A small-molecule ligand and the protein it binds are described below.
Small molecule (SMILES): CC(=O)N[C@@H]1[C@@H](O)[C@H](O)[C@@H](CO)O[C@H]1O

Binding-site contacts:
Ligand atom O4 contacts residue ASN458 of chain 1.A at 4.0 Å.
Ligand atom N2 contacts residue PRO451 of chain 1.A at 4.2 Å.
Ligand atom C5 contacts residue CYS472 of chain 1.A at 3.3 Å (hydrophobic).
Ligand atom O5 contacts residue THR460 of chain 1.A at 4.4 Å.
Ligand atom C6 contacts residue CYS472 of chain 1.A at 3.1 Å (hydrophobic).
Ligand atom C4 contacts residue ASN458 of chain 1.A at 2.6 Å.
Ligand atom O4 contacts residue ASN455 of chain 1.A at 3.9 Å.
Ligand atom C6 contacts residue PRO451 of chain 1.A at 4.0 Å (hydrophobic).
Ligand atom C4 contacts residue ASN455 of chain 1.A at 4.3 Å.
Ligand atom O6 contacts residue SER471 of chain 1.A at 2.6 Å (h-bond).
Ligand atom O6 contacts residue LEU454 of chain 1.A at 3.6 Å.
Ligand atom C1 contacts residue THR460 of chain 1.A at 3.5 Å.
Ligand atom O3 contacts residue ASN458 of chain 1.A at 3.2 Å (h-bond).
Ligand atom C8 contacts residue PRO451 of chain 1.A at 4.5 Å (hydrophobic).
Ligand atom O6 contacts residue ASN455 of chain 1.A at 2.7 Å (h-bond).
Ligand atom O5 contacts residue CYS472 of chain 1.A at 2.6 Å (h-bond).
Ligand atom O6 contacts residue CYS472 of chain 1.A at 3.7 Å.
Ligand atom C5 contacts residue ILE453 of chain 1.A at 4.3 Å (hydrophobic).
Ligand atom C5 contacts residue PRO451 of chain 1.A at 3.6 Å (hydrophobic).
Ligand atom C6 contacts residue LEU454 of chain 1.A at 3.6 Å (hydrophobic).
Ligand atom O4 contacts residue ILE453 of chain 1.A at 3.6 Å (h-bond).
Ligand atom C6 contacts residue SER471 of chain 1.A at 3.7 Å.
Ligand atom C1 contacts residue ASN458 of chain 1.A at 1.4 Å.
Ligand atom O6 contacts residue ASN458 of chain 1.A at 3.1 Å (h-bond).
Ligand atom C6 contacts residue ILE453 of chain 1.A at 3.6 Å (hydrophobic).
Ligand atom O6 contacts residue ILE453 of chain 1.A at 4.4 Å.
Ligand atom C2 contacts residue ASN458 of chain 1.A at 2.4 Å.
Ligand atom O4 contacts residue PRO451 of chain 1.A at 4.4 Å.
Ligand atom C6 contacts residue ASN455 of chain 1.A at 3.5 Å.
Ligand atom C6 contacts residue ASN458 of chain 1.A at 3.5 Å.
Ligand atom O5 contacts residue PRO451 of chain 1.A at 4.1 Å.
Ligand atom C3 contacts residue ASN458 of chain 1.A at 2.8 Å.
Ligand atom C2 contacts residue THR460 of chain 1.A at 4.3 Å.
Ligand atom O5 contacts residue SER471 of chain 1.A at 4.2 Å.
Ligand atom C5 contacts residue ASN458 of chain 1.A at 2.9 Å.
Ligand atom O5 contacts residue ASN458 of chain 1.A at 2.4 Å (h-bond).
Ligand atom N2 contacts residue ASN458 of chain 1.A at 3.7 Å.
Ligand atom C1 contacts residue CYS472 of chain 1.A at 3.7 Å (hydrophobic).

Sequence of chain 1.A:
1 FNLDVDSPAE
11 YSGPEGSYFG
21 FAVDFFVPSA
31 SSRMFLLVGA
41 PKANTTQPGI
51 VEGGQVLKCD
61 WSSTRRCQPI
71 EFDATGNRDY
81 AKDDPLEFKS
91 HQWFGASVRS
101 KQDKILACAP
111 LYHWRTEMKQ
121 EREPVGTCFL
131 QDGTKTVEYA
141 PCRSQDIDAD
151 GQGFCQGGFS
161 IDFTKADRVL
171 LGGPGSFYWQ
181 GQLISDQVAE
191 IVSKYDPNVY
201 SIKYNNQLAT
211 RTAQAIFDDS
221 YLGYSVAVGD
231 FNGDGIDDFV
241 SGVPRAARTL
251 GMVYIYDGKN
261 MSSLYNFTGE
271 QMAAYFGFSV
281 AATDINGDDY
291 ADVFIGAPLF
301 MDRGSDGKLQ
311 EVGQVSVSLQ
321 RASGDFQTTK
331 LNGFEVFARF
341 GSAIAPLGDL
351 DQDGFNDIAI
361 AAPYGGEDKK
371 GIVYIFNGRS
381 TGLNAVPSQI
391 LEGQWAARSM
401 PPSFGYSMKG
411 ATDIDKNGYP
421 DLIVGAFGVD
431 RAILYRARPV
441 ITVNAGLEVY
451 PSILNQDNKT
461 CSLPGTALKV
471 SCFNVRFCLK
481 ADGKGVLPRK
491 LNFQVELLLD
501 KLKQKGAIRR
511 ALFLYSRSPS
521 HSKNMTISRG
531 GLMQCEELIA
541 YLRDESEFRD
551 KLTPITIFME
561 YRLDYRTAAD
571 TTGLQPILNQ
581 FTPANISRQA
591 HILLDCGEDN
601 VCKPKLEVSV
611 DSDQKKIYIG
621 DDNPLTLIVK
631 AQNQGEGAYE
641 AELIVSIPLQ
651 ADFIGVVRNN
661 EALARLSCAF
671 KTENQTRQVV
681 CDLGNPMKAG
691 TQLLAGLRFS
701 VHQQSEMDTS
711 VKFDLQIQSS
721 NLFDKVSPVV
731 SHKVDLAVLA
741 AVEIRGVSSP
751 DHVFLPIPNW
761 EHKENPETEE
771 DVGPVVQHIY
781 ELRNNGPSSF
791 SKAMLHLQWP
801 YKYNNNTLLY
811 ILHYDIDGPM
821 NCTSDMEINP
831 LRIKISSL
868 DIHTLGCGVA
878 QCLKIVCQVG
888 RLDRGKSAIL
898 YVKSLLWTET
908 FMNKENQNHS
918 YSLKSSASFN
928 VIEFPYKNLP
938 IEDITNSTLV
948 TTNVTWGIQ